Binding-site contacts:
Ligand atom CB contacts residue THR617 of chain 1.D at 3.9 Å.
Ligand atom CD2 contacts residue ARG1015 of chain 1.C at 4.2 Å.
Ligand atom CA contacts residue PRO1 of chain 1.U at 2.4 Å (hydrophobic).
Ligand atom CB contacts residue ASP579 of chain 1.D at 3.8 Å.
Ligand atom C contacts residue PRO1 of chain 1.U at 3.2 Å (hydrophobic).
Ligand atom CD2 contacts residue ILE582 of chain 1.D at 4.2 Å (hydrophobic).
Ligand atom CG contacts residue PRO1 of chain 1.U at 4.4 Å (hydrophobic).
Ligand atom CA contacts residue ASP579 of chain 1.D at 4.4 Å.
Ligand atom N contacts residue PRO1 of chain 1.U at 1.3 Å.
Ligand atom N contacts residue LEU1017 of chain 1.C at 3.8 Å.
Ligand atom CB contacts residue PRO1 of chain 1.U at 3.6 Å (hydrophobic).
Ligand atom O contacts residue PRO1 of chain 1.U at 3.3 Å.
Ligand atom CD2 contacts residue THR617 of chain 1.D at 4.1 Å.

This small molecule binds to this protein.
Small molecule (SMILES): CC(C)C[C@H](N)C(=O)O

Sequence of chain 1.C:
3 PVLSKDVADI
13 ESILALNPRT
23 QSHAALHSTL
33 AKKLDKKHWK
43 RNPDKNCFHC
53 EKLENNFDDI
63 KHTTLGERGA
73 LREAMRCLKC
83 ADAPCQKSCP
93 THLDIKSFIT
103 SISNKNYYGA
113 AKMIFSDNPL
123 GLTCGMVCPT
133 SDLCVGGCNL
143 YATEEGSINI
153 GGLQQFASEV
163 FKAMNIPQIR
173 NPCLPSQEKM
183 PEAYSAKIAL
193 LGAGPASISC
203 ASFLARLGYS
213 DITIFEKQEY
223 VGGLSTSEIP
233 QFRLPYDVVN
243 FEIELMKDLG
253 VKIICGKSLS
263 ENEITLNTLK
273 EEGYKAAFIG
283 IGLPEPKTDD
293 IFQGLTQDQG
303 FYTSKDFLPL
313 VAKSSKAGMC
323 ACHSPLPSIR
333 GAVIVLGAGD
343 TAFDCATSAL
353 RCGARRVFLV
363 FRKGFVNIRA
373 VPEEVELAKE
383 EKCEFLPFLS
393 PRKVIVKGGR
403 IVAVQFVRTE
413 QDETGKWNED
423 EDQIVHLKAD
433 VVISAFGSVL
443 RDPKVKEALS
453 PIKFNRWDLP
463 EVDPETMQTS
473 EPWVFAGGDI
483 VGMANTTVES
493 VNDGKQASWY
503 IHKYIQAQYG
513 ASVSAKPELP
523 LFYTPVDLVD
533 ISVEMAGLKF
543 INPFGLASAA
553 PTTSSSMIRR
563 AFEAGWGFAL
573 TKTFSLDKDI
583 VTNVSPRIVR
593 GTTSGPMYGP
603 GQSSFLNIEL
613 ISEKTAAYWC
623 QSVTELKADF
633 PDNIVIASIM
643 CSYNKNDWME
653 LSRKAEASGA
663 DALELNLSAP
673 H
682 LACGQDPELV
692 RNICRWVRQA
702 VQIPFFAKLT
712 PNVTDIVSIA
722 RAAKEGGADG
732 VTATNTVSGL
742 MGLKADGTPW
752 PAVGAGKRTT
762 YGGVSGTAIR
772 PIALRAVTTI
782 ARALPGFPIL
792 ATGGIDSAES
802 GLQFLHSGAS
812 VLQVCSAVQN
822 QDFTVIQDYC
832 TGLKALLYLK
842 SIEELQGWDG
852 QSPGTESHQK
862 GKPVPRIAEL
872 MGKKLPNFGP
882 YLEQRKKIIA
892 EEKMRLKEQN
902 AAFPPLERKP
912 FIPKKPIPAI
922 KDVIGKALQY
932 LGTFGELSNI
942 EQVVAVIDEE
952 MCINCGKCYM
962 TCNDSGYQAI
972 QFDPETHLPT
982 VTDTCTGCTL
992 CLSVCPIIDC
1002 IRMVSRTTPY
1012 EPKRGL

Sequence of chain 1.D:
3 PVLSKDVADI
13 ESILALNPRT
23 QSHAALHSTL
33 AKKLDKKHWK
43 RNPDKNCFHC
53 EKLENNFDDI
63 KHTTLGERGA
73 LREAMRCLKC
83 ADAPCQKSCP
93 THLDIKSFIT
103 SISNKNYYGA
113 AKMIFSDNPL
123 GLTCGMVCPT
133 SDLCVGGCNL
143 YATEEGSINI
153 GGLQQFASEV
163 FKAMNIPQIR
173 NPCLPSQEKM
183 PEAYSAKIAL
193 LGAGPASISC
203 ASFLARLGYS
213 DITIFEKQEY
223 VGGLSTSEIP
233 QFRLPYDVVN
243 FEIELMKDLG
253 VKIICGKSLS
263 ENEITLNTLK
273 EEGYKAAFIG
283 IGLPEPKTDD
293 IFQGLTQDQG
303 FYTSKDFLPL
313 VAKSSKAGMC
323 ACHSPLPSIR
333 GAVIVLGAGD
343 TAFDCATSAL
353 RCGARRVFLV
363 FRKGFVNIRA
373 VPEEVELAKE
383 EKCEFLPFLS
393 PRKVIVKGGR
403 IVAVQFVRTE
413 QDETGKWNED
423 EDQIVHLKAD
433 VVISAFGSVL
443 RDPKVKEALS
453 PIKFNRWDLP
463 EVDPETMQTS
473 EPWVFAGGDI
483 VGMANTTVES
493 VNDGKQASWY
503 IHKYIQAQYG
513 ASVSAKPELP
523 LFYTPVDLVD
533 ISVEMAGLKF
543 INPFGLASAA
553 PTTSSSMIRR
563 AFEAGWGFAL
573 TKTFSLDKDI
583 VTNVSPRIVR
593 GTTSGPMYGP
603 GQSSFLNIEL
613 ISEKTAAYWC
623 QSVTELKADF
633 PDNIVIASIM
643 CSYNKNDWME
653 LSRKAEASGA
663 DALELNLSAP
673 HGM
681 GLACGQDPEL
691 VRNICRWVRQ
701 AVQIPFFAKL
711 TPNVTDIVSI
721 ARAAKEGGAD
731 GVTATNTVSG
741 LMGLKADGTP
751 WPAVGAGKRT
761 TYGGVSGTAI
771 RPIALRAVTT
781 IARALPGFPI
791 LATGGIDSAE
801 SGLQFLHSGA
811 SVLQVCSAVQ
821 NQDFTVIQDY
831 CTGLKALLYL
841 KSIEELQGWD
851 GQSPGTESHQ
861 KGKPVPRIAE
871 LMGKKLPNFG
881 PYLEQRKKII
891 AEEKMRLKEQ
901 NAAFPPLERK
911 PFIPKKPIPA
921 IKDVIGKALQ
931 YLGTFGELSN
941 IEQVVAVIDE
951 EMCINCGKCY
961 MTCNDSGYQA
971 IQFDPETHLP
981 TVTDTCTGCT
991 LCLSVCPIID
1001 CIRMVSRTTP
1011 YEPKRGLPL